The small molecule below binds the protein below.
Small molecule (SMILES): CC(=O)N[C@@H]1[C@@H](O)[C@H](O)[C@@H](CO)O[C@H]1O

Sequence of chain 1.F:
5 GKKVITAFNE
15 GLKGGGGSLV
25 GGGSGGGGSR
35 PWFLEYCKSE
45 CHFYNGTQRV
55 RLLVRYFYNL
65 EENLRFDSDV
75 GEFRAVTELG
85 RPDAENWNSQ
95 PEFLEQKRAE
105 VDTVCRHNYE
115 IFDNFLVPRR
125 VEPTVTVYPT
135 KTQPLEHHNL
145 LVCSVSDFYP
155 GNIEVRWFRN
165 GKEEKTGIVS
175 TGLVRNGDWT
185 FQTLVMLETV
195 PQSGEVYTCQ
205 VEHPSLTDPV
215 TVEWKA

Binding-site contacts:
Ligand atom N2 contacts residue GLN52 of chain 1.F at 4.2 Å.
Ligand atom C7 contacts residue ASN49 of chain 1.F at 3.8 Å.
Ligand atom C1 contacts residue ASN49 of chain 1.F at 1.5 Å.
Ligand atom C4 contacts residue ASN49 of chain 1.F at 4.3 Å.
Ligand atom C2 contacts residue GLN52 of chain 1.F at 4.1 Å.
Ligand atom C2 contacts residue ASN49 of chain 1.F at 2.5 Å.
Ligand atom O7 contacts residue ASN49 of chain 1.F at 4.2 Å.
Ligand atom N2 contacts residue ASN49 of chain 1.F at 2.9 Å (h-bond).
Ligand atom C3 contacts residue ASN49 of chain 1.F at 3.8 Å.
Ligand atom C5 contacts residue ASN49 of chain 1.F at 3.7 Å.
Ligand atom C5 contacts residue GLN52 of chain 1.F at 4.2 Å.
Ligand atom C1 contacts residue GLN52 of chain 1.F at 2.9 Å.
Ligand atom O5 contacts residue GLN52 of chain 1.F at 3.6 Å (h-bond).
Ligand atom O5 contacts residue ASN49 of chain 1.F at 2.4 Å (h-bond).